Sequence of chain 1.J:
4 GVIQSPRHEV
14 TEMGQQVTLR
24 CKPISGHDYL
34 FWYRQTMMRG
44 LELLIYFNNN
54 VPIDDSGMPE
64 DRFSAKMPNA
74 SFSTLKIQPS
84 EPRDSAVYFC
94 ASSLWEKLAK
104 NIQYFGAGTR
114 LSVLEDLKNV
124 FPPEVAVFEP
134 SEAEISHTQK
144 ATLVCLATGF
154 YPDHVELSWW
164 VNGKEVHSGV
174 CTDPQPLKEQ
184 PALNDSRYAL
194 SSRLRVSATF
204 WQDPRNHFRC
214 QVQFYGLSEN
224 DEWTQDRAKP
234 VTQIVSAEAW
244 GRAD

Binding-site contacts:
Ligand atom CG contacts residue GLU63 of chain 1.F at 3.5 Å.
Ligand atom NE2 contacts residue GLU63 of chain 1.F at 3.0 Å (salt-bridge).
Ligand atom N contacts residue ASP77 of chain 1.F at 3.0 Å (salt-bridge).
Ligand atom C contacts residue EDO1 of chain 1.LB at 3.5 Å.
Ligand atom N contacts residue ASP92 of chain 1.I at 3.1 Å (salt-bridge).
Ligand atom N contacts residue GLU63 of chain 1.F at 3.0 Å (salt-bridge).
Ligand atom CG contacts residue TYR99 of chain 1.F at 3.5 Å (hydrophobic).
Ligand atom N contacts residue TYR159 of chain 1.F at 3.5 Å.
Ligand atom CB contacts residue TYR99 of chain 1.F at 3.3 Å (hydrophobic).
Ligand atom CA contacts residue TYR99 of chain 1.F at 3.5 Å (hydrophobic).
Ligand atom NE2 contacts residue MET45 of chain 1.F at 3.2 Å.
Ligand atom CE1 contacts residue HIS114 of chain 1.F at 3.4 Å.
Ligand atom CG contacts residue TYR32 of chain 1.J at 3.3 Å (hydrophobic).
Ligand atom O contacts residue LYS66 of chain 1.F at 3.3 Å.
Ligand atom N contacts residue EDO1 of chain 1.LB at 2.7 Å (h-bond).
Ligand atom O contacts residue TRP98 of chain 1.J at 3.0 Å (h-bond).
Ligand atom NH2 contacts residue GLN29 of chain 1.I at 3.4 Å (h-bond).
Ligand atom N contacts residue TYR171 of chain 1.F at 2.7 Å (h-bond).
Ligand atom CA contacts residue ASP77 of chain 1.F at 3.4 Å.
Ligand atom N contacts residue TYR7 of chain 1.F at 3.0 Å (h-bond).
Ligand atom O contacts residue TYR159 of chain 1.F at 2.6 Å (h-bond).
Ligand atom O contacts residue TRP147 of chain 1.F at 3.0 Å (h-bond).
Ligand atom CG contacts residue TRP147 of chain 1.F at 3.5 Å (hydrophobic).
Ligand atom OD1 contacts residue TYR32 of chain 1.J at 3.3 Å (h-bond).
Ligand atom N contacts residue TYR99 of chain 1.F at 3.0 Å (h-bond).
Ligand atom OD1 contacts residue TYR95 of chain 1.I at 2.6 Å (h-bond).
Ligand atom OD2 contacts residue TYR32 of chain 1.J at 2.5 Å (h-bond).
Ligand atom CB contacts residue ASP77 of chain 1.F at 3.4 Å.
Ligand atom C contacts residue ASP92 of chain 1.I at 3.1 Å.
Ligand atom OD1 contacts residue TRP98 of chain 1.J at 2.9 Å (h-bond).
Ligand atom O contacts residue THR143 of chain 1.F at 2.8 Å (h-bond).
Ligand atom CA contacts residue EDO1 of chain 1.LB at 3.3 Å.
Ligand atom CB contacts residue EDO1 of chain 1.LB at 3.5 Å.
Ligand atom O contacts residue LYS146 of chain 1.F at 3.2 Å.
Ligand atom NH2 contacts residue ASP92 of chain 1.I at 2.8 Å (salt-bridge).
Ligand atom NH1 contacts residue TRP167 of chain 1.F at 3.1 Å (h-bond).
Ligand atom OG1 contacts residue EDO1 of chain 1.LB at 2.9 Å (h-bond).
Ligand atom O contacts residue LYS66 of chain 1.F at 2.7 Å (salt-bridge).
Ligand atom CA contacts residue ASP92 of chain 1.I at 3.2 Å.
Ligand atom CA contacts residue ASP92 of chain 1.I at 3.2 Å.

Sequence of chain 1.F:
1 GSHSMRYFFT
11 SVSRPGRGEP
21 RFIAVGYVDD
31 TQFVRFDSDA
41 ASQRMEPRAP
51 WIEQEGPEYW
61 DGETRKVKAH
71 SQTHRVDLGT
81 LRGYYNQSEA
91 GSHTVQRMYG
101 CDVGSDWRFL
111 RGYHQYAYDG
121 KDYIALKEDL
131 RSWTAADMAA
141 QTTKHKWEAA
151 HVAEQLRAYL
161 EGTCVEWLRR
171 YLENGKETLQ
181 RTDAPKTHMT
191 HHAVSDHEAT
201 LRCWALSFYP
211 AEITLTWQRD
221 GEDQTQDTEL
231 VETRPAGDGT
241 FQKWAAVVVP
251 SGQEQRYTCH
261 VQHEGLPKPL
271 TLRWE

Sequence of chain 1.I:
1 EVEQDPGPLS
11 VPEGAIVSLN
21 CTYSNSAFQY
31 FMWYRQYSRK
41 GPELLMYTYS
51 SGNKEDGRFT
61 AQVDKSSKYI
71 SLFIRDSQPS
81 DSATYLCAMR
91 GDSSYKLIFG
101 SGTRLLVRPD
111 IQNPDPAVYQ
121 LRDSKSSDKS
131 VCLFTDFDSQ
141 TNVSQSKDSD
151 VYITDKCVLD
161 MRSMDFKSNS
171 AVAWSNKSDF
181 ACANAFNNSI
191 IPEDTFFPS

A small-molecule ligand and the protein it binds are described below.
Small molecule (SMILES): CC[C@H](C)[C@H](NC(=O)[C@@H](NC(=O)[C@@H]1CCCN1C(=O)[C@H](Cc1ccccc1)NC(=O)[C@H](CC(=O)O)NC(=O)[C@@H]1CCCN1C(=O)CNC(=O)[C@H](Cc1ccccc1)NC(=O)[C@H](CCC(N)=O)NC(=O)[C@@H](N)CCCN=C(N)N)[C@@H](C)O)C(=O)O